Binding-site contacts:
Ligand atom C10 contacts residue ILE146 of chain 1.B at 4.1 Å (hydrophobic).
Ligand atom C4 contacts residue ILE146 of chain 1.B at 3.9 Å (hydrophobic).
Ligand atom O10 contacts residue GLN50 of chain 1.B at 3.2 Å (h-bond).
Ligand atom O4 contacts residue PHE53 of chain 1.B at 3.5 Å.
Ligand atom C10 contacts residue GLN50 of chain 1.B at 3.6 Å.
Ligand atom C6 contacts residue GLN318 of chain 1.B at 3.5 Å.
Ligand atom C10 contacts residue HIS105 of chain 1.B at 3.9 Å.
Ligand atom O9 contacts residue ARG321 of chain 1.B at 2.8 Å (salt-bridge).
Ligand atom O1B contacts residue SER147 of chain 1.B at 3.6 Å.
Ligand atom C5 contacts residue ILE146 of chain 1.B at 3.7 Å (hydrophobic).
Ligand atom N5 contacts residue PHE53 of chain 1.B at 4.0 Å.
Ligand atom O1B contacts residue ILE146 of chain 1.B at 4.2 Å.
Ligand atom C11 contacts residue HIS105 of chain 1.B at 4.0 Å.
Ligand atom C11 contacts residue ILE146 of chain 1.B at 4.1 Å (hydrophobic).
Ligand atom C6 contacts residue ILE146 of chain 1.B at 3.6 Å (hydrophobic).
Ligand atom N5 contacts residue ILE146 of chain 1.B at 3.1 Å (h-bond).
Ligand atom O7 contacts residue HIS105 of chain 1.B at 3.7 Å.
Ligand atom C1 contacts residue ILE146 of chain 1.B at 4.1 Å (hydrophobic).
Ligand atom C9 contacts residue ALA106 of chain 1.B at 3.5 Å (hydrophobic).
Ligand atom O9 contacts residue GLN318 of chain 1.B at 3.7 Å.
Ligand atom C8 contacts residue ARG321 of chain 1.B at 4.0 Å.
Ligand atom O1B contacts residue PRO148 of chain 1.B at 3.8 Å.
Ligand atom O8 contacts residue GLN318 of chain 1.B at 4.3 Å.
Ligand atom C11 contacts residue PHE115 of chain 1.B at 3.1 Å (hydrophobic).
Ligand atom C1 contacts residue SER147 of chain 1.B at 3.7 Å.
Ligand atom O9 contacts residue ALA106 of chain 1.B at 2.8 Å (h-bond).
Ligand atom O8 contacts residue ARG321 of chain 1.B at 2.8 Å (salt-bridge).
Ligand atom C1 contacts residue GLN318 of chain 1.B at 4.3 Å.
Ligand atom C7 contacts residue HIS105 of chain 1.B at 3.9 Å.
Ligand atom C11 contacts residue PHE53 of chain 1.B at 3.7 Å (hydrophobic).
Ligand atom C9 contacts residue HIS105 of chain 1.B at 3.9 Å.
Ligand atom O1A contacts residue ILE146 of chain 1.B at 4.0 Å.
Ligand atom C10 contacts residue PHE53 of chain 1.B at 3.9 Å (hydrophobic).
Ligand atom O10 contacts residue HIS105 of chain 1.B at 3.9 Å.
Ligand atom O9 contacts residue HIS105 of chain 1.B at 4.2 Å.
Ligand atom C4 contacts residue PHE53 of chain 1.B at 4.3 Å (hydrophobic).
Ligand atom O1A contacts residue SER147 of chain 1.B at 2.9 Å (h-bond).
Ligand atom C9 contacts residue ARG321 of chain 1.B at 3.6 Å.
Ligand atom O6 contacts residue GLN318 of chain 1.B at 2.3 Å (h-bond).
Ligand atom C11 contacts residue GLN50 of chain 1.B at 3.1 Å.

Sequence of chain 1.B:
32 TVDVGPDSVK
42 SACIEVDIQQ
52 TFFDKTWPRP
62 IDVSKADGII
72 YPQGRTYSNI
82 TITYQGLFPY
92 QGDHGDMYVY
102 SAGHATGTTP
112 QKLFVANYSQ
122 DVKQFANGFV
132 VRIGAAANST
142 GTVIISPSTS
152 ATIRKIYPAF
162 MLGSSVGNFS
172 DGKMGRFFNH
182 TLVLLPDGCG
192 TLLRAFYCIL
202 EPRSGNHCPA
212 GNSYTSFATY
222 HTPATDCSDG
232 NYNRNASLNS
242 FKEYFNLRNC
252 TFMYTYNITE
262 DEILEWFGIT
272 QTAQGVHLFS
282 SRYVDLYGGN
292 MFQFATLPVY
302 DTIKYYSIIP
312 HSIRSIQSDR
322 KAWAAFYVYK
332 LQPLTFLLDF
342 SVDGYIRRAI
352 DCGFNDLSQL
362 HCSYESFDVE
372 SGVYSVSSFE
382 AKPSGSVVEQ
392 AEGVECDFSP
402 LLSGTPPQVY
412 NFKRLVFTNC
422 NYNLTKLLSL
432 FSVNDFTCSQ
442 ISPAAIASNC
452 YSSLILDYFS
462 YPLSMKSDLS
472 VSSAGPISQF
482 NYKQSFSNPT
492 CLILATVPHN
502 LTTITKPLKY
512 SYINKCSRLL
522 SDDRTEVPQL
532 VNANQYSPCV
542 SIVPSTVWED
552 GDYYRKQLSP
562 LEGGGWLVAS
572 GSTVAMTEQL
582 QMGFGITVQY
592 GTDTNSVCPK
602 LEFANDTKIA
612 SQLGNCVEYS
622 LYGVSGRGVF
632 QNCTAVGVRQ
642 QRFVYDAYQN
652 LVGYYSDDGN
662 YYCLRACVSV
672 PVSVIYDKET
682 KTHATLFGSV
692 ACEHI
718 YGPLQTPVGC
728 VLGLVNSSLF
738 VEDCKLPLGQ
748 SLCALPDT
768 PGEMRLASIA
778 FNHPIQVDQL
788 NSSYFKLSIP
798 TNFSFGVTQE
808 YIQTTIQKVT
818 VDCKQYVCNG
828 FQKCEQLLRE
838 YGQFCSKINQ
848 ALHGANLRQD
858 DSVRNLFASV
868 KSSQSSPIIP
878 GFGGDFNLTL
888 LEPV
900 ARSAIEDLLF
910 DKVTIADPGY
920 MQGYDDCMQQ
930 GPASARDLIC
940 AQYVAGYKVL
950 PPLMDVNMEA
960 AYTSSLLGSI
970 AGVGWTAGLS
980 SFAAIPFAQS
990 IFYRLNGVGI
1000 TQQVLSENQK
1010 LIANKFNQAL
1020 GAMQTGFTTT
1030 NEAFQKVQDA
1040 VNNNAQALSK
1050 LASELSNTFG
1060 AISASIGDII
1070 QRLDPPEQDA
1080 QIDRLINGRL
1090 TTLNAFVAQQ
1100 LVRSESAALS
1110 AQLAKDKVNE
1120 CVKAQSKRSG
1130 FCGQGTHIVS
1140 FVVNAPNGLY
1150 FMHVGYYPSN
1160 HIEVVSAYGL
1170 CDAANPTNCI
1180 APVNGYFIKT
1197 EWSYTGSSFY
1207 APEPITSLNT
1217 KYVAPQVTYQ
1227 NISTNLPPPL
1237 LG

A protein and the small-molecule ligand that binds it are described below.
Small molecule (SMILES): CC(=O)N[C@@H]1[C@@H](O[C@@H]2O[C@@H](C)[C@@H](O)[C@@H](O)[C@@H]2O)[C@H](O[C@@H]2O[C@H](CO)[C@H](O)[C@H](O[C@]3(C(=O)O)C[C@H](O)[C@@H](NC(C)=O)[C@H]([C@H](O)[C@H](O)CO)O3)[C@H]2O)[C@@H](CO)O[C@H]1O